Binding-site contacts:
Ligand atom CG contacts residue TRP147 of chain 1.A at 3.8 Å (hydrophobic).
Ligand atom O contacts residue GOL1 of chain 1.G at 3.7 Å.
Ligand atom OXT contacts residue TYR84 of chain 1.A at 2.6 Å (h-bond).
Ligand atom CE contacts residue TRP147 of chain 1.A at 3.9 Å (hydrophobic).
Ligand atom O contacts residue THR73 of chain 1.A at 3.8 Å.
Ligand atom CB contacts residue ASP77 of chain 1.A at 3.9 Å.
Ligand atom CB contacts residue LEU81 of chain 1.A at 3.7 Å (hydrophobic).
Ligand atom C contacts residue TYR84 of chain 1.A at 3.5 Å (hydrophobic).
Ligand atom C contacts residue TRP147 of chain 1.A at 3.6 Å (hydrophobic).
Ligand atom NZ contacts residue ILE95 of chain 1.A at 3.7 Å.
Ligand atom O contacts residue TYR84 of chain 1.A at 3.5 Å (h-bond).
Ligand atom CD1 contacts residue VAL76 of chain 1.A at 3.8 Å (hydrophobic).
Ligand atom SD contacts residue GLN156 of chain 1.A at 3.1 Å (h-bond).
Ligand atom C contacts residue ASP77 of chain 1.A at 3.7 Å.
Ligand atom CB contacts residue ASP77 of chain 1.A at 3.6 Å.
Ligand atom O contacts residue LYS146 of chain 1.A at 3.4 Å.
Ligand atom SD contacts residue ALA152 of chain 1.A at 3.9 Å.
Ligand atom CG contacts residue THR143 of chain 1.A at 3.8 Å.
Ligand atom CE contacts residue ASP116 of chain 1.A at 3.2 Å.
Ligand atom CG contacts residue TRP147 of chain 1.A at 3.7 Å (hydrophobic).
Ligand atom NZ contacts residue ASP116 of chain 1.A at 2.8 Å (salt-bridge).
Ligand atom O contacts residue LYS146 of chain 1.A at 3.0 Å (salt-bridge).
Ligand atom N contacts residue ASP77 of chain 1.A at 2.8 Å (salt-bridge).
Ligand atom O contacts residue THR80 of chain 1.A at 3.4 Å.
Ligand atom CG contacts residue ALA152 of chain 1.A at 3.7 Å (hydrophobic).
Ligand atom CG contacts residue ASP77 of chain 1.A at 3.6 Å.
Ligand atom N contacts residue TRP147 of chain 1.A at 3.7 Å.
Ligand atom O contacts residue TRP147 of chain 1.A at 3.0 Å (h-bond).
Ligand atom CA contacts residue ASP77 of chain 1.A at 3.7 Å.
Ligand atom OXT contacts residue THR143 of chain 1.A at 2.6 Å (h-bond).
Ligand atom CD1 contacts residue ASP77 of chain 1.A at 3.9 Å.
Ligand atom CA contacts residue ASP77 of chain 1.A at 3.7 Å.
Ligand atom CB contacts residue GOL1 of chain 1.G at 3.7 Å.
Ligand atom CD contacts residue ASP77 of chain 1.A at 3.5 Å.
Ligand atom CB contacts residue THR143 of chain 1.A at 3.6 Å.
Ligand atom C contacts residue THR143 of chain 1.A at 3.6 Å.
Ligand atom CA contacts residue THR143 of chain 1.A at 3.7 Å.
Ligand atom CE contacts residue TRP147 of chain 1.A at 3.5 Å (hydrophobic).
Ligand atom CE contacts residue GLN156 of chain 1.A at 3.5 Å.
Ligand atom C contacts residue LYS146 of chain 1.A at 3.6 Å.

This small molecule binds to this protein.
Small molecule (SMILES): CSCC[C@H](NC(=O)[C@H](C)N)C(=O)N[C@@H](Cc1ccc(O)cc1)C(=O)N[C@@H](CCCCN)C(=O)O

Sequence of chain 1.A:
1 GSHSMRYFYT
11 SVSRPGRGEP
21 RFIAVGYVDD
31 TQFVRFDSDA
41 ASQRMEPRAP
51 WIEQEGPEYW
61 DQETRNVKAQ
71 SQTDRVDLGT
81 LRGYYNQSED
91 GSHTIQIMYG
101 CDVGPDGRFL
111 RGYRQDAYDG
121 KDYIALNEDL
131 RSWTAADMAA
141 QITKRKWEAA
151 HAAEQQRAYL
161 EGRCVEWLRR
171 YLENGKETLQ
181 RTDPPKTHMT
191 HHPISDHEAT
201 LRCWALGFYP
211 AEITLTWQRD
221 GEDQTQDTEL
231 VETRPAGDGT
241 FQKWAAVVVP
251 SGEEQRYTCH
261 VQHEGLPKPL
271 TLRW